Binding-site contacts:
Ligand atom OAG contacts residue ASP125 of chain 1.B at 3.3 Å.
Ligand atom O6 contacts residue LYS153 of chain 1.B at 2.6 Å (salt-bridge).
Ligand atom OAE contacts residue LEU64 of chain 1.B at 3.8 Å.
Ligand atom N2 contacts residue VAL175 of chain 1.B at 3.0 Å (h-bond).
Ligand atom N1 contacts residue VAL175 of chain 1.B at 2.8 Å (h-bond).
Ligand atom OAC contacts residue GLY66 of chain 1.B at 3.2 Å (h-bond).
Ligand atom PBB contacts residue GLY127 of chain 1.B at 3.7 Å.
Ligand atom CAL contacts residue MG1 of chain 1.K at 2.6 Å.
Ligand atom OAD contacts residue SER126 of chain 1.B at 3.8 Å.
Ligand atom C5 contacts residue LYS153 of chain 1.B at 3.6 Å.
Ligand atom N2 contacts residue LEU180 of chain 1.B at 3.6 Å.
Ligand atom N7 contacts residue VAL123 of chain 1.B at 3.4 Å.
Ligand atom PBB contacts residue SER126 of chain 1.B at 3.6 Å.
Ligand atom OAG contacts residue GLY127 of chain 1.B at 3.1 Å (h-bond).
Ligand atom C8 contacts residue VAL123 of chain 1.B at 3.6 Å (hydrophobic).
Ligand atom PBA contacts residue MG1 of chain 1.K at 3.0 Å.
Ligand atom O6 contacts residue PHE174 of chain 1.B at 3.8 Å.
Ligand atom OAF contacts residue ASP181 of chain 1.B at 2.8 Å (salt-bridge).
Ligand atom N2 contacts residue ASP181 of chain 1.B at 2.9 Å (salt-bridge).
Ligand atom OAG contacts residue SER126 of chain 1.B at 2.5 Å (h-bond).
Ligand atom OAH contacts residue GLY127 of chain 1.B at 3.5 Å (h-bond).
Ligand atom OAD contacts residue THR129 of chain 1.B at 2.7 Å (h-bond).
Ligand atom CAK contacts residue VAL123 of chain 1.B at 3.4 Å (hydrophobic).
Ligand atom CAM contacts residue ASP125 of chain 1.B at 3.7 Å.
Ligand atom N1 contacts residue PHE174 of chain 1.B at 3.5 Å.
Ligand atom PBA contacts residue ARG187 of chain 1.B at 3.7 Å.
Ligand atom OAH contacts residue ASP125 of chain 1.B at 3.2 Å (salt-bridge).
Ligand atom O6 contacts residue VAL175 of chain 1.B at 3.4 Å (h-bond).
Ligand atom O6 contacts residue ASP173 of chain 1.B at 3.5 Å (salt-bridge).
Ligand atom C2 contacts residue PHE174 of chain 1.B at 3.4 Å (hydrophobic).
Ligand atom OAF contacts residue ARG187 of chain 1.B at 2.5 Å (salt-bridge).
Ligand atom OAF contacts residue MG1 of chain 1.K at 2.3 Å.
Ligand atom N7 contacts residue LYS153 of chain 1.B at 3.1 Å (salt-bridge).
Ligand atom PBB contacts residue ASP125 of chain 1.B at 3.7 Å.
Ligand atom OAE contacts residue LYS65 of chain 1.B at 3.5 Å (salt-bridge).
Ligand atom C6 contacts residue LYS153 of chain 1.B at 3.5 Å.
Ligand atom OAH contacts residue VAL124 of chain 1.B at 3.7 Å.
Ligand atom OAH contacts residue VAL123 of chain 1.B at 3.8 Å.
Ligand atom C2 contacts residue VAL175 of chain 1.B at 3.4 Å (hydrophobic).
Ligand atom N2 contacts residue PHE174 of chain 1.B at 3.5 Å.

The small molecule below binds the protein below.
Small molecule (SMILES): Nc1nc2c(ncn2C[C@H](COCCP(=O)(O)O)OCCP(=O)(O)O)c(=O)[nH]1

Sequence of chain 1.B:
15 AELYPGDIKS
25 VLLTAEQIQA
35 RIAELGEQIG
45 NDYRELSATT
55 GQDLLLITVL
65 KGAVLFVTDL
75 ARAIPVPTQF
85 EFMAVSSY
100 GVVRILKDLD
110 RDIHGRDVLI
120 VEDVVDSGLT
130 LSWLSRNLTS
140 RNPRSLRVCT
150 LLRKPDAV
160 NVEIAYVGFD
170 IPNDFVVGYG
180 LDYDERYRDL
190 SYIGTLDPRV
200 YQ